Sequence of chain 1.B:
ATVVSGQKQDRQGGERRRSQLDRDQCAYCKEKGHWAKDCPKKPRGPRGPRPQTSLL

Binding-site contacts:
Ligand atom N4 contacts residue LYS41 of chain 1.B at 3.1 Å (salt-bridge).
Ligand atom O2 contacts residue ARG16 of chain 1.B at 2.7 Å (salt-bridge).
Ligand atom OP2 contacts residue PRO49 of chain 1.B at 3.3 Å.
Ligand atom O4' contacts residue TYR28 of chain 1.B at 3.4 Å.
Ligand atom N1 contacts residue ALA27 of chain 1.B at 3.5 Å (h-bond).
Ligand atom N2 contacts residue ASP22 of chain 1.B at 2.5 Å (salt-bridge).
Ligand atom O2' contacts residue TYR28 of chain 1.B at 3.3 Å.
Ligand atom N7 contacts residue LYS37 of chain 1.B at 3.5 Å (salt-bridge).
Ligand atom C2 contacts residue GLN25 of chain 1.B at 3.2 Å.
Ligand atom O6 contacts residue ALA27 of chain 1.B at 3.0 Å (h-bond).
Ligand atom C4' contacts residue ALA27 of chain 1.B at 3.1 Å (hydrophobic).
Ligand atom OP1 contacts residue PRO43 of chain 1.B at 3.0 Å.
Ligand atom C4 contacts residue LYS42 of chain 1.B at 3.4 Å.
Ligand atom C2' contacts residue TYR28 of chain 1.B at 3.1 Å (hydrophobic).
Ligand atom C5 contacts residue TYR28 of chain 1.B at 3.1 Å (hydrophobic).
Ligand atom O4' contacts residue ARG16 of chain 1.B at 3.2 Å (salt-bridge).
Ligand atom O6 contacts residue ALA36 of chain 1.B at 2.6 Å.
Ligand atom C1' contacts residue TYR28 of chain 1.B at 2.7 Å (hydrophobic).
Ligand atom N2 contacts residue GLN25 of chain 1.B at 2.7 Å (h-bond).
Ligand atom O4 contacts residue LYS41 of chain 1.B at 3.1 Å.
Ligand atom C6 contacts residue TYR28 of chain 1.B at 3.4 Å (hydrophobic).
Ligand atom O2' contacts residue ALA27 of chain 1.B at 3.0 Å (h-bond).
Ligand atom N3 contacts residue ARG16 of chain 1.B at 3.3 Å.
Ligand atom OP1 contacts residue GLN12 of chain 1.B at 3.1 Å (h-bond).
Ligand atom C1' contacts residue ARG16 of chain 1.B at 3.1 Å.
Ligand atom O5' contacts residue TYR28 of chain 1.B at 3.3 Å.
Ligand atom OP2 contacts residue TYR28 of chain 1.B at 2.8 Å.
Ligand atom N3 contacts residue LYS42 of chain 1.B at 2.6 Å (salt-bridge).
Ligand atom C2 contacts residue LYS42 of chain 1.B at 2.7 Å.
Ligand atom N1 contacts residue TYR28 of chain 1.B at 2.5 Å (h-bond).
Ligand atom O2 contacts residue TYR28 of chain 1.B at 2.7 Å (h-bond).
Ligand atom O4' contacts residue ALA27 of chain 1.B at 3.2 Å (h-bond).
Ligand atom N1 contacts residue GLN25 of chain 1.B at 2.7 Å (h-bond).
Ligand atom O2 contacts residue LYS37 of chain 1.B at 3.4 Å.
Ligand atom N3 contacts residue TYR28 of chain 1.B at 3.4 Å (h-bond).
Ligand atom O2 contacts residue LYS42 of chain 1.B at 2.7 Å (salt-bridge).
Ligand atom C6 contacts residue ALA27 of chain 1.B at 3.3 Å (hydrophobic).
Ligand atom C6 contacts residue TYR28 of chain 1.B at 3.2 Å (hydrophobic).
Ligand atom C2 contacts residue TYR28 of chain 1.B at 2.5 Å (hydrophobic).
Ligand atom O2' contacts residue ARG23 of chain 1.B at 2.7 Å (salt-bridge).

The protein below binds the small molecule below.
Small molecule (SMILES): Nc1ccn([C@@H]2O[C@H](COP(=O)=O)[C@@H](O[P](=O)(O)OC[C@H]3O[C@@H](n4ccc(N)nc4=O)[C@H](O)[C@@H]3O[P](=O)(O)OC[C@H]3O[C@@H](n4ccc(=O)[nH]c4=O)[C@H](O)[C@@H]3O[P](=O)(O)OC[C@H]3O[C@@H](n4ccc(N)nc4=O)[C@H](O)[C@@H]3O[P](=O)(O)OC[C@H]3O[C@@H](n4ccc(N)nc4=O)[C@H](O)[C@@H]3O[P](=O)(O)OC[C@H]3O[C@@H](n4cnc5c(=O)[nH]c(N)nc54)[C@H](O)[C@@H]3O[P](=O)(O)OC[C@H]3O[C@@H](n4ccc(=O)[nH]c4=O)[C@H](O)[C@@H]3O)[C@H]2O)c(=O)n1